Sequence of chain 1.D:
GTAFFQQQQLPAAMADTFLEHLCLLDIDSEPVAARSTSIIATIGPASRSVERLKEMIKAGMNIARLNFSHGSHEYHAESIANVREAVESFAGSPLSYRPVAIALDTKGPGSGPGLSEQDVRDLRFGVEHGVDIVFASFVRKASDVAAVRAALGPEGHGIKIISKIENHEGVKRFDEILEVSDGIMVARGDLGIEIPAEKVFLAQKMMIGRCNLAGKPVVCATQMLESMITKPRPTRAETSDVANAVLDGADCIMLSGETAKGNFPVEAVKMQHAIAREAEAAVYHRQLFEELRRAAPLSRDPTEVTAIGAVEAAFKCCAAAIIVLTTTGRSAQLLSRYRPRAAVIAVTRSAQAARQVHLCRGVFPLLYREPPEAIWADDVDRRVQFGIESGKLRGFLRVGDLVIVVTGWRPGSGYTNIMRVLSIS

This protein binds this small molecule.
Small molecule (SMILES): O=C([O-])C(=O)[O-]

Binding-site contacts:
Ligand atom O4 contacts residue THR244 of chain 1.D at 2.5 Å (h-bond).
Ligand atom C1 contacts residue LYS186 of chain 1.D at 3.5 Å.
Ligand atom C2 contacts residue GLU188 of chain 1.D at 3.6 Å.
Ligand atom O3 contacts residue MET276 of chain 1.D at 4.1 Å.
Ligand atom C2 contacts residue ARG210 of chain 1.D at 4.3 Å.
Ligand atom C2 contacts residue MG1 of chain 1.Y at 2.9 Å.
Ligand atom C2 contacts residue GLY211 of chain 1.D at 3.7 Å.
Ligand atom O1 contacts residue GLU188 of chain 1.D at 3.2 Å (salt-bridge).
Ligand atom O2 contacts residue GLY211 of chain 1.D at 3.7 Å.
Ligand atom O2 contacts residue ALA209 of chain 1.D at 3.8 Å.
Ligand atom O4 contacts residue ALA209 of chain 1.D at 3.3 Å.
Ligand atom O4 contacts residue GLY211 of chain 1.D at 2.9 Å (h-bond).
Ligand atom O1 contacts residue ASP212 of chain 1.D at 4.0 Å.
Ligand atom O1 contacts residue ALA209 of chain 1.D at 4.2 Å.
Ligand atom C2 contacts residue THR244 of chain 1.D at 3.6 Å.
Ligand atom C1 contacts residue ALA209 of chain 1.D at 3.8 Å (hydrophobic).
Ligand atom O3 contacts residue LYS186 of chain 1.D at 3.7 Å.
Ligand atom O3 contacts residue MG1 of chain 1.Y at 4.2 Å.
Ligand atom O3 contacts residue ALA209 of chain 1.D at 4.2 Å.
Ligand atom O1 contacts residue LYS186 of chain 1.D at 2.8 Å (salt-bridge).
Ligand atom O2 contacts residue ASP212 of chain 1.D at 2.8 Å (salt-bridge).
Ligand atom C1 contacts residue GLU188 of chain 1.D at 3.8 Å.
Ligand atom O3 contacts residue ARG87 of chain 1.D at 3.9 Å.
Ligand atom O3 contacts residue THR244 of chain 1.D at 3.6 Å (h-bond).
Ligand atom O4 contacts residue MG1 of chain 1.Y at 4.1 Å.
Ligand atom O1 contacts residue MG1 of chain 1.Y at 2.1 Å.
Ligand atom O4 contacts residue ASP212 of chain 1.D at 4.0 Å.
Ligand atom O4 contacts residue ARG210 of chain 1.D at 3.5 Å (salt-bridge).
Ligand atom C1 contacts residue MG1 of chain 1.Y at 2.9 Å.
Ligand atom C1 contacts residue THR244 of chain 1.D at 4.1 Å.
Ligand atom C2 contacts residue ALA209 of chain 1.D at 3.5 Å (hydrophobic).
Ligand atom C2 contacts residue ASP212 of chain 1.D at 3.8 Å.
Ligand atom O2 contacts residue MG1 of chain 1.Y at 2.2 Å.
Ligand atom O2 contacts residue GLU188 of chain 1.D at 3.0 Å (salt-bridge).
Ligand atom O3 contacts residue MET207 of chain 1.D at 4.2 Å.